This small molecule binds to this protein.
Small molecule (SMILES): CC(C)C1=C(C(=O)N2CCC[C@H]2C(=O)N(C)C)SC2=N[C@@](C)(c3ccc(Cl)cc3)[C@@H](c3ccc(Cl)cc3)N21

Sequence of chain 1.A:
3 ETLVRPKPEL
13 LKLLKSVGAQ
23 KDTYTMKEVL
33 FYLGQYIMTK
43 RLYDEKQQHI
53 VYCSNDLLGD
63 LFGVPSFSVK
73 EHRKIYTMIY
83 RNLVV

Binding-site contacts:
Ligand atom C26 contacts residue ILE39 of chain 1.A at 3.8 Å (hydrophobic).
Ligand atom S36 contacts residue VAL71 of chain 1.A at 4.1 Å.
Ligand atom C16 contacts residue LEU32 of chain 1.A at 4.1 Å (hydrophobic).
Ligand atom CL2 contacts residue ILE77 of chain 1.A at 4.1 Å.
Ligand atom C2 contacts residue TYR45 of chain 1.A at 4.0 Å (hydrophobic).
Ligand atom C42 contacts residue MET40 of chain 1.A at 4.2 Å (hydrophobic).
Ligand atom C3 contacts residue GLN50 of chain 1.A at 3.2 Å.
Ligand atom C25 contacts residue VAL71 of chain 1.A at 3.5 Å (hydrophobic).
Ligand atom C3 contacts residue TYR45 of chain 1.A at 3.6 Å (hydrophobic).
Ligand atom C4 contacts residue MET40 of chain 1.A at 3.7 Å (hydrophobic).
Ligand atom CL2 contacts residue LEU35 of chain 1.A at 3.9 Å.
Ligand atom C21 contacts residue ILE39 of chain 1.A at 4.0 Å (hydrophobic).
Ligand atom CL2 contacts residue ILE39 of chain 1.A at 4.2 Å.
Ligand atom C41 contacts residue ILE39 of chain 1.A at 4.0 Å (hydrophobic).
Ligand atom CL1 contacts residue TYR78 of chain 1.A at 3.4 Å.
Ligand atom C1 contacts residue VAL71 of chain 1.A at 4.0 Å (hydrophobic).
Ligand atom C26 contacts residue ILE77 of chain 1.A at 4.1 Å (hydrophobic).
Ligand atom CL1 contacts residue ILE77 of chain 1.A at 3.7 Å.
Ligand atom C22 contacts residue LEU32 of chain 1.A at 3.8 Å (hydrophobic).
Ligand atom C23 contacts residue LEU32 of chain 1.A at 3.7 Å (hydrophobic).
Ligand atom C13 contacts residue VAL71 of chain 1.A at 3.6 Å (hydrophobic).
Ligand atom C26 contacts residue VAL71 of chain 1.A at 3.8 Å (hydrophobic).
Ligand atom C40 contacts residue GLY36 of chain 1.A at 3.7 Å.
Ligand atom C1 contacts residue GLN50 of chain 1.A at 3.5 Å.
Ligand atom C39 contacts residue GLY36 of chain 1.A at 3.9 Å.
Ligand atom C22 contacts residue LEU35 of chain 1.A at 4.1 Å (hydrophobic).
Ligand atom C41 contacts residue GLY36 of chain 1.A at 3.8 Å.
Ligand atom C13 contacts residue HIS74 of chain 1.A at 3.5 Å.
Ligand atom CL1 contacts residue HIS74 of chain 1.A at 3.8 Å.
Ligand atom C2 contacts residue GLN50 of chain 1.A at 3.3 Å.
Ligand atom C41 contacts residue MET40 of chain 1.A at 3.5 Å (hydrophobic).
Ligand atom C14 contacts residue HIS74 of chain 1.A at 4.0 Å.
Ligand atom C14 contacts residue VAL71 of chain 1.A at 3.6 Å (hydrophobic).
Ligand atom C9 contacts residue GLN50 of chain 1.A at 3.4 Å.
Ligand atom N5 contacts residue MET40 of chain 1.A at 3.9 Å.
Ligand atom C2 contacts residue ILE39 of chain 1.A at 4.1 Å (hydrophobic).
Ligand atom O10 contacts residue GLN50 of chain 1.A at 3.9 Å.
Ligand atom C4 contacts residue GLN50 of chain 1.A at 4.2 Å.
Ligand atom C11 contacts residue LEU32 of chain 1.A at 3.5 Å (hydrophobic).
Ligand atom O43 contacts residue MET40 of chain 1.A at 4.1 Å.